Sequence of chain 1.A:
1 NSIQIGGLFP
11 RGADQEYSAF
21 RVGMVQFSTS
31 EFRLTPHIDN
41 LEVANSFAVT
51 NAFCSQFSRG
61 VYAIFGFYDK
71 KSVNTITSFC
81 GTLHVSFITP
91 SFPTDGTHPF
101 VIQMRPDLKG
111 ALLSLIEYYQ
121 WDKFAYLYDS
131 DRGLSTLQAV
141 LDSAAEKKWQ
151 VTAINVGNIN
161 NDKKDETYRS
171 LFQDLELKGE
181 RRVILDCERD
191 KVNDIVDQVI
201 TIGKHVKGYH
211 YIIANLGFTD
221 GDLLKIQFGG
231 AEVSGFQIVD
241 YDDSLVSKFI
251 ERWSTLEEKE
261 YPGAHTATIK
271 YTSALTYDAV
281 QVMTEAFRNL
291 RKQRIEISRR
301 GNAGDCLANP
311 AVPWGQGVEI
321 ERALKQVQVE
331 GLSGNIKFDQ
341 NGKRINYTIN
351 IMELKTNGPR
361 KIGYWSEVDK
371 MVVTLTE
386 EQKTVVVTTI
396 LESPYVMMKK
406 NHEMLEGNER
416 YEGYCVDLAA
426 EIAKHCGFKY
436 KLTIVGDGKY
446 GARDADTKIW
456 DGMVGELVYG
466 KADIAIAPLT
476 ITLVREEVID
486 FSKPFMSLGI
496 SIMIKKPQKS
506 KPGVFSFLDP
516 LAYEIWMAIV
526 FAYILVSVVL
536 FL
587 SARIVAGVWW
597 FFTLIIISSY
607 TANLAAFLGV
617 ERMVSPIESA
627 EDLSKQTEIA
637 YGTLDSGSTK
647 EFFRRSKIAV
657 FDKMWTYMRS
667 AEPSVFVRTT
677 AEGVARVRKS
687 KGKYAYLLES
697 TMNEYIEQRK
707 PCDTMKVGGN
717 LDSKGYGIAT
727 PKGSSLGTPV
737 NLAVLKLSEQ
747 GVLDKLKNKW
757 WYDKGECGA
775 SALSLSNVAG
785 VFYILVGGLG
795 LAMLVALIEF

This small molecule binds to this protein.
Small molecule (SMILES): CC(=O)N[C@@H]1[C@@H](O)[C@H](O)[C@@H](CO)O[C@H]1O

Binding-site contacts:
Ligand atom C6 contacts residue ILE345 of chain 1.A at 3.4 Å (hydrophobic).
Ligand atom C4 contacts residue VAL368 of chain 1.A at 4.1 Å (hydrophobic).
Ligand atom C6 contacts residue GLU367 of chain 1.A at 3.2 Å.
Ligand atom C6 contacts residue ASN346 of chain 1.A at 3.2 Å.
Ligand atom O5 contacts residue ASN346 of chain 1.A at 2.5 Å (h-bond).
Ligand atom C7 contacts residue ASN346 of chain 1.A at 4.0 Å.
Ligand atom N2 contacts residue ASN346 of chain 1.A at 3.4 Å (h-bond).
Ligand atom O6 contacts residue GLU367 of chain 1.A at 3.0 Å.
Ligand atom C3 contacts residue ASN346 of chain 1.A at 3.9 Å.
Ligand atom O6 contacts residue ILE345 of chain 1.A at 4.4 Å.
Ligand atom O3 contacts residue VAL368 of chain 1.A at 4.1 Å.
Ligand atom O5 contacts residue ILE345 of chain 1.A at 3.3 Å.
Ligand atom C1 contacts residue ILE345 of chain 1.A at 4.0 Å (hydrophobic).
Ligand atom C4 contacts residue ASN346 of chain 1.A at 4.0 Å.
Ligand atom C5 contacts residue ASN346 of chain 1.A at 3.3 Å.
Ligand atom C1 contacts residue ASN346 of chain 1.A at 1.4 Å.
Ligand atom O4 contacts residue VAL368 of chain 1.A at 4.5 Å.
Ligand atom O7 contacts residue ASN346 of chain 1.A at 4.0 Å.
Ligand atom C2 contacts residue ASN346 of chain 1.A at 2.7 Å.
Ligand atom C5 contacts residue ILE345 of chain 1.A at 3.8 Å (hydrophobic).
Ligand atom O7 contacts residue VAL368 of chain 1.A at 4.3 Å.